Binding-site contacts:
Ligand atom C32 contacts residue ARG82 of chain 3.A at 3.5 Å.
Ligand atom C14 contacts residue GLY228 of chain 3.A at 2.8 Å.
Ligand atom C21 contacts residue ASP38 of chain 3.A at 3.5 Å.
Ligand atom C5 contacts residue PHE124 of chain 3.A at 3.6 Å (hydrophobic).
Ligand atom O2 contacts residue GLY228 of chain 3.A at 3.7 Å.
Ligand atom C26 contacts residue SER84 of chain 3.A at 3.6 Å.
Ligand atom C8 contacts residue GLN19 of chain 3.A at 3.5 Å.
Ligand atom C20 contacts residue TYR83 of chain 3.A at 3.2 Å (hydrophobic).
Ligand atom O2 contacts residue VAL36 of chain 3.A at 3.5 Å.
Ligand atom C7 contacts residue PHE124 of chain 3.A at 3.6 Å (hydrophobic).
Ligand atom C1 contacts residue THR227 of chain 3.A at 3.7 Å.
Ligand atom C17 contacts residue GLY228 of chain 3.A at 3.3 Å.
Ligand atom C33 contacts residue SER41 of chain 3.A at 3.6 Å.
Ligand atom N23 contacts residue ASP38 of chain 3.A at 3.5 Å (salt-bridge).
Ligand atom O30 contacts residue SER84 of chain 3.A at 3.4 Å (h-bond).
Ligand atom O25 contacts residue GLY40 of chain 3.A at 3.4 Å.
Ligand atom O30 contacts residue TYR83 of chain 3.A at 3.0 Å.
Ligand atom O4 contacts residue THR18 of chain 3.A at 3.3 Å (h-bond).
Ligand atom O16 contacts residue THR85 of chain 3.A at 3.1 Å (h-bond).
Ligand atom N23 contacts residue ASP226 of chain 3.A at 3.2 Å (salt-bridge).
Ligand atom C3 contacts residue THR18 of chain 3.A at 3.6 Å.
Ligand atom C34 contacts residue SER41 of chain 3.A at 3.4 Å.
Ligand atom C6 contacts residue GLN19 of chain 3.A at 3.4 Å.
Ligand atom C10 contacts residue PRO118 of chain 3.A at 3.5 Å (hydrophobic).
Ligand atom O4 contacts residue SER230 of chain 3.A at 3.1 Å (h-bond).
Ligand atom C24 contacts residue ASP38 of chain 3.A at 3.6 Å.
Ligand atom N31 contacts residue GLY40 of chain 3.A at 3.7 Å.
Ligand atom O4 contacts residue ALA229 of chain 3.A at 3.5 Å.
Ligand atom O4 contacts residue GLY228 of chain 3.A at 3.2 Å (h-bond).
Ligand atom C5 contacts residue GLY228 of chain 3.A at 3.6 Å.
Ligand atom C8 contacts residue PHE124 of chain 3.A at 3.7 Å (hydrophobic).
Ligand atom C3 contacts residue GLY228 of chain 3.A at 3.2 Å.
Ligand atom O25 contacts residue ASP226 of chain 3.A at 3.2 Å (salt-bridge).
Ligand atom N23 contacts residue GLY228 of chain 3.A at 3.2 Å (h-bond).
Ligand atom C35 contacts residue ARG82 of chain 3.A at 3.1 Å.
Ligand atom O25 contacts residue ASP38 of chain 3.A at 2.8 Å (salt-bridge).
Ligand atom C33 contacts residue TYR83 of chain 3.A at 3.1 Å (hydrophobic).
Ligand atom C33 contacts residue ARG82 of chain 3.A at 3.4 Å.
Ligand atom C24 contacts residue TYR83 of chain 3.A at 3.6 Å (hydrophobic).
Ligand atom O30 contacts residue ARG82 of chain 3.A at 3.5 Å (salt-bridge).

The protein below binds the small molecule below.
Small molecule (SMILES): CCCCNC(=O)[C@H](C)C[C@H](O)[C@@H](N)CC(C)(C)CC(=O)N1C[C@H](C(=O)OC)Cc2ccccc21

Sequence of chain 3.A:
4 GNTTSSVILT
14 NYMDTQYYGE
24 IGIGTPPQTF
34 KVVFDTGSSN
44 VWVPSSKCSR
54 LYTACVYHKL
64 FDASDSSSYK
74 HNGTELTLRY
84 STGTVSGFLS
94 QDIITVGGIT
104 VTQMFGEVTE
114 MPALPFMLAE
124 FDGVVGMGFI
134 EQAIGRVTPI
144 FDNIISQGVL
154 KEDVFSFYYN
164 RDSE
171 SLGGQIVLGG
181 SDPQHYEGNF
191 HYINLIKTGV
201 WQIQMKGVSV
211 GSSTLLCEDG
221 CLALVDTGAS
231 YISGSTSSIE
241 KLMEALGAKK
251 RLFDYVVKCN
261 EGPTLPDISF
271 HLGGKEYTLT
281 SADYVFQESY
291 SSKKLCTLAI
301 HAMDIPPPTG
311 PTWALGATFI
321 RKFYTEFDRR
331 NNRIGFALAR